Sequence of chain 1.IB:
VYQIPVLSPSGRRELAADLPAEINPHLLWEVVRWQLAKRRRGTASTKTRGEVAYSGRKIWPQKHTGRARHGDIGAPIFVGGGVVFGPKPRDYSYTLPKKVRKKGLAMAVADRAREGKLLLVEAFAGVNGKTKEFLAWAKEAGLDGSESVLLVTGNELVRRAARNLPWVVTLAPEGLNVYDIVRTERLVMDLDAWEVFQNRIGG

Sequence of chain 1.VB:
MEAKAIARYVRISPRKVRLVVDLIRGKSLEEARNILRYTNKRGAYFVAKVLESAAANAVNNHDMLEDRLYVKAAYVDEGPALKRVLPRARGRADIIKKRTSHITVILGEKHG

Binding-site contacts:
Ligand atom O contacts residue HIS69 of chain 1.IB at 3.2 Å (h-bond).
Ligand atom C contacts residue MG1 of chain 1.LMD at 4.5 Å.
Ligand atom O contacts residue MG1 of chain 1.LMD at 4.2 Å.
Ligand atom O contacts residue MG1 of chain 1.LMD at 3.6 Å.
Ligand atom CB contacts residue MG1 of chain 1.LMD at 3.9 Å.
Ligand atom CA contacts residue MG1 of chain 1.LMD at 4.5 Å.
Ligand atom C contacts residue MG1 of chain 1.LMD at 4.1 Å.
Ligand atom CDE contacts residue HIS69 of chain 1.IB at 4.4 Å.
Ligand atom CA contacts residue ARG90 of chain 1.VB at 4.5 Å.
Ligand atom C contacts residue LYS3 of chain 1.EC at 4.3 Å.
Ligand atom N contacts residue MG1 of chain 1.LMD at 4.1 Å.
Ligand atom CB contacts residue LYS3 of chain 1.EC at 4.5 Å.
Ligand atom N contacts residue MG1 of chain 1.LMD at 4.0 Å.
Ligand atom CB contacts residue ARG90 of chain 1.VB at 3.5 Å.
Ligand atom ODT contacts residue HIS69 of chain 1.IB at 4.2 Å.
Ligand atom C contacts residue HIS69 of chain 1.IB at 3.5 Å.
Ligand atom OD1 contacts residue LYS3 of chain 1.EC at 4.2 Å.
Ligand atom CB contacts residue LYS3 of chain 1.EC at 4.3 Å.
Ligand atom ODT contacts residue THR70 of chain 1.IB at 4.0 Å.
Ligand atom C contacts residue ARG90 of chain 1.VB at 4.4 Å.
Ligand atom O contacts residue ARG90 of chain 1.VB at 4.0 Å.
Ligand atom OG contacts residue LYS3 of chain 1.EC at 3.9 Å.
Ligand atom NDD contacts residue HIS69 of chain 1.IB at 3.4 Å (h-bond).
Ligand atom CA contacts residue HIS69 of chain 1.IB at 4.5 Å.

A protein and the small-molecule ligand that binds it are described below.
Small molecule (SMILES): C[C@H](NC(=O)c1coc([C@H](CC(N)=O)NC(=O)[C@H](CO)NC(=O)c2csc([C@H](CO)NC(=O)[C@H](C)NC(=O)c3csc([C@H](CC(N)=O)NC(=O)CNC(=O)[C@@H]4CCCN4C(=O)[C@H](CO)NC4=N[C@@H](CO)C(=O)N[C@H]4CCC(N)=O)n3)n2)n1)C(=O)N[C@@H](CO)C(=O)N[C@@H](C)C(=O)N[C@@H](CC(N)=O)c1nc(C(=O)N[C@H](C=O)[C@H](C)O)cs1

Sequence of chain 1.EC:
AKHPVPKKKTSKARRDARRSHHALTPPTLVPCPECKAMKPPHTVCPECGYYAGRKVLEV